Sequence of chain 1.B:
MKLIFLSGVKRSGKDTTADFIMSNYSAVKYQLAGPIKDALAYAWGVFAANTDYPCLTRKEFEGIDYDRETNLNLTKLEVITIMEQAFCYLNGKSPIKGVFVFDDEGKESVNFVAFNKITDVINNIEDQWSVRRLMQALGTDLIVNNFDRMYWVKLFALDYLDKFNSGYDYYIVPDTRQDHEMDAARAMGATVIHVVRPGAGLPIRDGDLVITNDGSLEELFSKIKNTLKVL

This small molecule binds to this protein.
Small molecule (SMILES): Nc1nc2c(ncn2[C@H]2C[C@H](O)[C@@H](COP(=O)(O)O)O2)c(=O)[nH]1

Binding-site contacts:
Ligand atom O5' contacts residue LYS37 of chain 1.B at 3.8 Å.
Ligand atom C8 contacts residue MET135 of chain 1.B at 4.0 Å (hydrophobic).
Ligand atom N2 contacts residue ARG177 of chain 1.B at 3.7 Å.
Ligand atom O6 contacts residue GLU181 of chain 1.B at 2.8 Å (salt-bridge).
Ligand atom O3' contacts residue ARG132 of chain 1.B at 2.7 Å (salt-bridge).
Ligand atom C1' contacts residue ALA33 of chain 1.B at 3.9 Å (hydrophobic).
Ligand atom OP3 contacts residue LYS37 of chain 1.B at 2.4 Å (salt-bridge).
Ligand atom C8 contacts residue ILE36 of chain 1.B at 3.6 Å (hydrophobic).
Ligand atom N3 contacts residue ASP175 of chain 1.B at 3.9 Å.
Ligand atom C8 contacts residue THR140 of chain 1.B at 4.0 Å.
Ligand atom C4' contacts residue ALA33 of chain 1.B at 4.0 Å (hydrophobic).
Ligand atom N9 contacts residue ILE36 of chain 1.B at 3.9 Å.
Ligand atom N7 contacts residue GLY139 of chain 1.B at 4.0 Å.
Ligand atom O6 contacts residue GLN178 of chain 1.B at 3.2 Å (h-bond).
Ligand atom C4' contacts residue MET135 of chain 1.B at 3.5 Å (hydrophobic).
Ligand atom N2 contacts residue ASP175 of chain 1.B at 2.5 Å (salt-bridge).
Ligand atom N7 contacts residue THR140 of chain 1.B at 3.3 Å (h-bond).
Ligand atom OP3 contacts residue ARG68 of chain 1.B at 3.1 Å (salt-bridge).
Ligand atom N1 contacts residue GLU181 of chain 1.B at 3.2 Å (salt-bridge).
Ligand atom OP2 contacts residue ARG68 of chain 1.B at 3.1 Å (salt-bridge).
Ligand atom N2 contacts residue LEU32 of chain 1.B at 3.6 Å.
Ligand atom OP2 contacts residue ARG132 of chain 1.B at 3.7 Å.
Ligand atom O5' contacts residue MET135 of chain 1.B at 3.6 Å.
Ligand atom C3' contacts residue ARG132 of chain 1.B at 4.0 Å.
Ligand atom O4' contacts residue ALA33 of chain 1.B at 3.4 Å.
Ligand atom N7 contacts residue ILE36 of chain 1.B at 3.8 Å.
Ligand atom C3' contacts residue MET135 of chain 1.B at 3.9 Å (hydrophobic).
Ligand atom O6 contacts residue VAL144 of chain 1.B at 4.0 Å.
Ligand atom C5 contacts residue ILE36 of chain 1.B at 4.1 Å (hydrophobic).
Ligand atom P contacts residue ARG68 of chain 1.B at 3.7 Å.
Ligand atom N2 contacts residue THR176 of chain 1.B at 3.5 Å.
Ligand atom C2 contacts residue ASP175 of chain 1.B at 3.6 Å.
Ligand atom OP1 contacts residue GLN31 of chain 1.B at 4.0 Å.
Ligand atom O6 contacts residue TRP152 of chain 1.B at 3.7 Å.
Ligand atom P contacts residue LYS37 of chain 1.B at 3.6 Å.
Ligand atom N3 contacts residue ALA33 of chain 1.B at 4.0 Å.
Ligand atom C6 contacts residue GLU181 of chain 1.B at 3.6 Å.
Ligand atom OP1 contacts residue LYS37 of chain 1.B at 3.9 Å.
Ligand atom O3' contacts residue MET135 of chain 1.B at 3.6 Å.
Ligand atom C2' contacts residue MET135 of chain 1.B at 4.1 Å (hydrophobic).